This protein binds this small molecule.
Small molecule (SMILES): NCC(=O)O

Binding-site contacts:
Ligand atom C contacts residue ILE146 of chain 1.A at 4.2 Å (hydrophobic).
Ligand atom N contacts residue GLU210 of chain 1.A at 4.4 Å.
Ligand atom CA contacts residue ARG202 of chain 1.A at 3.7 Å.
Ligand atom C contacts residue PHE214 of chain 1.A at 3.9 Å (hydrophobic).
Ligand atom C contacts residue ARG202 of chain 1.A at 4.2 Å.
Ligand atom O contacts residue GLU210 of chain 1.A at 2.8 Å (salt-bridge).
Ligand atom O contacts residue LYS218 of chain 1.A at 3.1 Å (salt-bridge).
Ligand atom N contacts residue ARG202 of chain 1.A at 4.2 Å.
Ligand atom CA contacts residue ILE146 of chain 1.A at 4.0 Å (hydrophobic).
Ligand atom OXT contacts residue PHE214 of chain 1.A at 4.4 Å.
Ligand atom C contacts residue LYS218 of chain 1.A at 3.3 Å.
Ligand atom OXT contacts residue LYS218 of chain 1.A at 2.9 Å (salt-bridge).
Ligand atom O contacts residue PHE214 of chain 1.A at 3.3 Å.
Ligand atom OXT contacts residue PHE144 of chain 1.A at 4.2 Å.
Ligand atom CA contacts residue GLU210 of chain 1.A at 3.8 Å.
Ligand atom OXT contacts residue ILE146 of chain 1.A at 3.8 Å.
Ligand atom N contacts residue PHE247 of chain 1.A at 4.1 Å.
Ligand atom O contacts residue ARG202 of chain 1.A at 4.1 Å.
Ligand atom CA contacts residue PHE247 of chain 1.A at 4.0 Å (hydrophobic).
Ligand atom C contacts residue GLU210 of chain 1.A at 3.7 Å.

Sequence of chain 1.A:
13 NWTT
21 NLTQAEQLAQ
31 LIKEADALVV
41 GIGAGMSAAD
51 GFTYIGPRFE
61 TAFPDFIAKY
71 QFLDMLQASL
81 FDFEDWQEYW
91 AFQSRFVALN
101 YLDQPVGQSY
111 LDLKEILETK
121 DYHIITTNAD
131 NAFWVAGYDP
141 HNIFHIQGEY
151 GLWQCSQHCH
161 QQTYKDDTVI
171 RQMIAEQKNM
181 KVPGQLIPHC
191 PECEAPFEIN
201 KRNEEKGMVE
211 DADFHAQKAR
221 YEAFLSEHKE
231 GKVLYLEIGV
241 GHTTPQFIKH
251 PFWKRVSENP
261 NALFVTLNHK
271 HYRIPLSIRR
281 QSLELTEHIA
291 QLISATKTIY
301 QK